The protein below binds the small molecule below.
Small molecule (SMILES): CC[C@H](C)[C@H](NC(=O)[C@@H]1CCCN1C(=O)[C@@H](NC(=O)[C@H](CCCCN)NC(=O)[C@@H]1CCCN1)[C@@H](C)O)C(=O)N[C@@H](Cc1ccccc1)C(=O)N[C@@H](CCCN=C(N)N)C(=O)N1CCC[C@H]1C(=O)N[C@@H](CC(=O)O)C(=O)O

Binding-site contacts:
Ligand atom OG1 contacts residue ASN115 of chain 1.D at 3.0 Å (h-bond).
Ligand atom CG contacts residue ASN19 of chain 1.D at 3.4 Å.
Ligand atom O contacts residue LYS15 of chain 1.D at 3.4 Å (salt-bridge).
Ligand atom C contacts residue ASN115 of chain 1.D at 3.5 Å.
Ligand atom OD2 contacts residue LYS80 of chain 1.D at 3.1 Å (salt-bridge).
Ligand atom CG2 contacts residue ASP119 of chain 1.D at 3.6 Å.
Ligand atom CA contacts residue ASP119 of chain 1.D at 3.6 Å.
Ligand atom CZ contacts residue GLN87 of chain 1.D at 3.5 Å.
Ligand atom CA contacts residue LEU53 of chain 1.D at 3.6 Å (hydrophobic).
Ligand atom OXT contacts residue LYS15 of chain 1.D at 2.9 Å (salt-bridge).
Ligand atom CD contacts residue PHE22 of chain 1.D at 3.6 Å (hydrophobic).
Ligand atom C contacts residue LEU53 of chain 1.D at 3.6 Å (hydrophobic).
Ligand atom CZ contacts residue PHE83 of chain 1.D at 3.5 Å (hydrophobic).
Ligand atom OG1 contacts residue PHE116 of chain 1.D at 3.4 Å.
Ligand atom N contacts residue ASN50 of chain 1.D at 2.9 Å (h-bond).
Ligand atom CB contacts residue ASN19 of chain 1.D at 3.3 Å.
Ligand atom N contacts residue LEU53 of chain 1.D at 3.5 Å.
Ligand atom CG contacts residue LYS80 of chain 1.D at 3.3 Å.
Ligand atom N contacts residue ASP119 of chain 1.D at 3.0 Å (salt-bridge).
Ligand atom N contacts residue ASN115 of chain 1.D at 2.8 Å (h-bond).
Ligand atom OD1 contacts residue LYS80 of chain 1.D at 3.1 Å (salt-bridge).
Ligand atom N contacts residue ASN115 of chain 1.D at 3.3 Å (h-bond).
Ligand atom O contacts residue ASN50 of chain 1.D at 2.8 Å (h-bond).
Ligand atom CG contacts residue GLY117 of chain 1.D at 3.4 Å.
Ligand atom C contacts residue LEU53 of chain 1.D at 3.5 Å (hydrophobic).
Ligand atom N contacts residue LEU53 of chain 1.D at 3.6 Å.
Ligand atom O contacts residue ASN19 of chain 1.D at 2.9 Å (h-bond).
Ligand atom CG2 contacts residue PHE83 of chain 1.D at 3.6 Å (hydrophobic).
Ligand atom CB contacts residue TYR34 of chain 1.D at 3.4 Å (hydrophobic).
Ligand atom O contacts residue PHE116 of chain 1.D at 3.2 Å.
Ligand atom CA contacts residue ASN115 of chain 1.D at 3.3 Å.
Ligand atom O contacts residue PHE84 of chain 1.D at 3.3 Å.
Ligand atom C contacts residue LYS15 of chain 1.D at 3.5 Å.
Ligand atom O contacts residue LYS80 of chain 1.D at 3.3 Å.
Ligand atom CB contacts residue ASN50 of chain 1.D at 3.5 Å.
Ligand atom CB contacts residue ASN115 of chain 1.D at 3.6 Å.
Ligand atom CA contacts residue ASN50 of chain 1.D at 3.5 Å.
Ligand atom C contacts residue ASN19 of chain 1.D at 3.6 Å.
Ligand atom O contacts residue LYS80 of chain 1.D at 2.7 Å (salt-bridge).
Ligand atom O contacts residue ASN115 of chain 1.D at 3.5 Å (h-bond).

Sequence of chain 1.D:
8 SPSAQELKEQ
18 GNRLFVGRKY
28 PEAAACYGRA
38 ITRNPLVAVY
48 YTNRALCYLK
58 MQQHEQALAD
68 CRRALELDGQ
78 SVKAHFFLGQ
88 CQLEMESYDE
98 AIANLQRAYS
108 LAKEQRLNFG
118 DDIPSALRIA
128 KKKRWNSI